A protein and the small-molecule ligand that binds it are described below.
Small molecule (SMILES): CC(=O)N[C@@H]1[C@@H](O)[C@H](O)[C@@H](CO)O[C@H]1O

Binding-site contacts:
Ligand atom C3 contacts residue ASN616 of chain 1.C at 3.8 Å.
Ligand atom O7 contacts residue ASN616 of chain 1.C at 2.9 Å (h-bond).
Ligand atom O5 contacts residue ASN616 of chain 1.C at 2.4 Å (h-bond).
Ligand atom C4 contacts residue ASN616 of chain 1.C at 4.3 Å.
Ligand atom C8 contacts residue VAL615 of chain 1.C at 4.3 Å (hydrophobic).
Ligand atom C8 contacts residue GLN644 of chain 1.C at 3.4 Å.
Ligand atom N2 contacts residue ASN616 of chain 1.C at 2.9 Å (h-bond).
Ligand atom C2 contacts residue ASN616 of chain 1.C at 2.5 Å.
Ligand atom C5 contacts residue ASN616 of chain 1.C at 3.7 Å.
Ligand atom C1 contacts residue ASN616 of chain 1.C at 1.5 Å.
Ligand atom C8 contacts residue ASN616 of chain 1.C at 4.2 Å.
Ligand atom C7 contacts residue ASN616 of chain 1.C at 3.1 Å.

Sequence of chain 1.C:
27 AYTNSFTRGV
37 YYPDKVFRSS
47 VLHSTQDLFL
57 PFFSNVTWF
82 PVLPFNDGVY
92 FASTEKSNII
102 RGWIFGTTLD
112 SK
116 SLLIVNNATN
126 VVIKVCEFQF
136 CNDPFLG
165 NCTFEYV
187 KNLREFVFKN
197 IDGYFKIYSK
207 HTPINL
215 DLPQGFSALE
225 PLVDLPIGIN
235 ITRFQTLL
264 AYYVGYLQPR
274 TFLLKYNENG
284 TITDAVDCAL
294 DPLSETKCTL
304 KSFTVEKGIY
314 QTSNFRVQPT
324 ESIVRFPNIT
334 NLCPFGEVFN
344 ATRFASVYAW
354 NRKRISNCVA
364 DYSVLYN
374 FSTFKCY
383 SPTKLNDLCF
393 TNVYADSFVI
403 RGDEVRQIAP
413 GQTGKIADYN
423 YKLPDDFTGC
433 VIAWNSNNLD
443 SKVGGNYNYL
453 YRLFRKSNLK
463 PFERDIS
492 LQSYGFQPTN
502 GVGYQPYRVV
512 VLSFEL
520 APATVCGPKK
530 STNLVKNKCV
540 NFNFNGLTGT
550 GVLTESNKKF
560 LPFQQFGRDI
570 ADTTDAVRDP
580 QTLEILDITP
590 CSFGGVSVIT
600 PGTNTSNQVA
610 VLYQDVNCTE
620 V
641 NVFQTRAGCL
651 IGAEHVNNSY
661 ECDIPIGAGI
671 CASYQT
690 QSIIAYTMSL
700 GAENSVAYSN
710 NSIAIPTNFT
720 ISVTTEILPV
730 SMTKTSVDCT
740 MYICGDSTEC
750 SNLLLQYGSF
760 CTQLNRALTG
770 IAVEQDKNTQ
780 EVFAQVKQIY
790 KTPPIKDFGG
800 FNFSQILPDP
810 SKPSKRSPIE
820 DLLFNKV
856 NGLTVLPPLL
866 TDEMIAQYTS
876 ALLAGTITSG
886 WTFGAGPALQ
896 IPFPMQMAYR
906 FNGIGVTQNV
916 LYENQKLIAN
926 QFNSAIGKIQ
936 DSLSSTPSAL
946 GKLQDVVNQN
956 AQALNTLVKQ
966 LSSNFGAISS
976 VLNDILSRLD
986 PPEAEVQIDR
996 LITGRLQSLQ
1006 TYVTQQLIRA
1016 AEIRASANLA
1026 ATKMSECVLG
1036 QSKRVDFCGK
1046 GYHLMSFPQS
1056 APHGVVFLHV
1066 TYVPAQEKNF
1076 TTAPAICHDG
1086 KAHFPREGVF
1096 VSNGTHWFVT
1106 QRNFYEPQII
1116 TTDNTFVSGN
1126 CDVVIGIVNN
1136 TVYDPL